Sequence of chain 1.B:
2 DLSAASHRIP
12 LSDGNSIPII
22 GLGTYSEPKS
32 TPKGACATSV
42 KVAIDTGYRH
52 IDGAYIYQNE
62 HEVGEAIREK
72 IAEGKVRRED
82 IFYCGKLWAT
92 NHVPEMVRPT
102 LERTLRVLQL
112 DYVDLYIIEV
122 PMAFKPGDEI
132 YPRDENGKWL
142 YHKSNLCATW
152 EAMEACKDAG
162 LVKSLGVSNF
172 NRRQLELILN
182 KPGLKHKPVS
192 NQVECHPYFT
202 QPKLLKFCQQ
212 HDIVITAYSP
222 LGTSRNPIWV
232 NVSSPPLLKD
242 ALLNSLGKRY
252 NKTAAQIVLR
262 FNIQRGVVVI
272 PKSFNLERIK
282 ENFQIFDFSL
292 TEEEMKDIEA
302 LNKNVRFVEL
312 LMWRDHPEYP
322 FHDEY

A protein and the small-molecule ligand that binds it are described below.
Small molecule (SMILES): C[C@]12CC[C@H]3[C@@H](CCC4=CC(=O)CC[C@@]43C)[C@@H]1CC[C@@H]2O

Binding-site contacts:
Ligand atom C3 contacts residue VAL231 of chain 1.B at 3.5 Å (hydrophobic).
Ligand atom C19 contacts residue TYR26 of chain 1.B at 3.3 Å (hydrophobic).
Ligand atom C7 contacts residue NAP1 of chain 1.K at 3.8 Å.
Ligand atom O3 contacts residue THR224 of chain 1.B at 3.6 Å.
Ligand atom C5 contacts residue TRP230 of chain 1.B at 4.1 Å (hydrophobic).
Ligand atom O17 contacts residue TRP230 of chain 1.B at 4.2 Å.
Ligand atom C17 contacts residue TRP230 of chain 1.B at 3.7 Å (hydrophobic).
Ligand atom C2 contacts residue SER225 of chain 1.B at 3.6 Å.
Ligand atom O3 contacts residue SER225 of chain 1.B at 2.9 Å (h-bond).
Ligand atom C9 contacts residue TRP230 of chain 1.B at 4.0 Å (hydrophobic).
Ligand atom C1 contacts residue TYR26 of chain 1.B at 3.3 Å (hydrophobic).
Ligand atom O3 contacts residue VAL231 of chain 1.B at 2.9 Å.
Ligand atom C4 contacts residue TRP230 of chain 1.B at 4.1 Å (hydrophobic).
Ligand atom C6 contacts residue VAL309 of chain 1.B at 3.4 Å (hydrophobic).
Ligand atom C16 contacts residue TRP89 of chain 1.B at 3.8 Å (hydrophobic).
Ligand atom C10 contacts residue TYR26 of chain 1.B at 4.0 Å (hydrophobic).
Ligand atom C7 contacts residue VAL309 of chain 1.B at 3.4 Å (hydrophobic).
Ligand atom C6 contacts residue NAP1 of chain 1.K at 3.4 Å.
Ligand atom C15 contacts residue NAP1 of chain 1.K at 4.0 Å.
Ligand atom C3 contacts residue SER225 of chain 1.B at 3.6 Å.
Ligand atom C4 contacts residue VAL231 of chain 1.B at 3.4 Å (hydrophobic).
Ligand atom C14 contacts residue TRP230 of chain 1.B at 4.0 Å (hydrophobic).
Ligand atom O17 contacts residue ILE57 of chain 1.B at 3.5 Å.
Ligand atom C18 contacts residue TYR58 of chain 1.B at 3.8 Å (hydrophobic).
Ligand atom C11 contacts residue TYR26 of chain 1.B at 3.5 Å (hydrophobic).
Ligand atom C13 contacts residue TYR132 of chain 1.B at 4.1 Å (hydrophobic).
Ligand atom O17 contacts residue TRP89 of chain 1.B at 3.4 Å.
Ligand atom C19 contacts residue NAP1 of chain 1.K at 3.7 Å.
Ligand atom C12 contacts residue TYR132 of chain 1.B at 3.7 Å (hydrophobic).
Ligand atom O17 contacts residue TYR132 of chain 1.B at 2.6 Å (h-bond).
Ligand atom C17 contacts residue TRP89 of chain 1.B at 4.1 Å (hydrophobic).
Ligand atom C2 contacts residue TYR26 of chain 1.B at 3.6 Å (hydrophobic).
Ligand atom C4 contacts residue THR224 of chain 1.B at 4.0 Å.
Ligand atom C1 contacts residue TRP230 of chain 1.B at 3.6 Å (hydrophobic).
Ligand atom C12 contacts residue TRP230 of chain 1.B at 3.7 Å (hydrophobic).
Ligand atom C8 contacts residue NAP1 of chain 1.K at 3.7 Å.
Ligand atom C3 contacts residue THR224 of chain 1.B at 4.1 Å.
Ligand atom C17 contacts residue TYR132 of chain 1.B at 3.6 Å (hydrophobic).
Ligand atom O3 contacts residue ARG226 of chain 1.B at 3.5 Å (salt-bridge).
Ligand atom O3 contacts residue ASN227 of chain 1.B at 3.3 Å (h-bond).